Sequence of chain 2.A:
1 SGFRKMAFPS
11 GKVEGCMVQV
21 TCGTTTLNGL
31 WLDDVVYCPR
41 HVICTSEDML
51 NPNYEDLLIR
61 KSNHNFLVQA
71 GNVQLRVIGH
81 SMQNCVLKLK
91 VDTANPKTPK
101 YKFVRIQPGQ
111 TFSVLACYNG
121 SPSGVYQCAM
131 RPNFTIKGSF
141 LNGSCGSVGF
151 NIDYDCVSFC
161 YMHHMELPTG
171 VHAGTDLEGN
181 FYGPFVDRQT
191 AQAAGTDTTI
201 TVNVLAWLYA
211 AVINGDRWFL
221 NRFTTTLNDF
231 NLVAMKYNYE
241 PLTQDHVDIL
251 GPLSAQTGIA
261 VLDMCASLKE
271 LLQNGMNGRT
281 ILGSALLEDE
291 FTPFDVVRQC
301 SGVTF

Sequence of chain 1.A:
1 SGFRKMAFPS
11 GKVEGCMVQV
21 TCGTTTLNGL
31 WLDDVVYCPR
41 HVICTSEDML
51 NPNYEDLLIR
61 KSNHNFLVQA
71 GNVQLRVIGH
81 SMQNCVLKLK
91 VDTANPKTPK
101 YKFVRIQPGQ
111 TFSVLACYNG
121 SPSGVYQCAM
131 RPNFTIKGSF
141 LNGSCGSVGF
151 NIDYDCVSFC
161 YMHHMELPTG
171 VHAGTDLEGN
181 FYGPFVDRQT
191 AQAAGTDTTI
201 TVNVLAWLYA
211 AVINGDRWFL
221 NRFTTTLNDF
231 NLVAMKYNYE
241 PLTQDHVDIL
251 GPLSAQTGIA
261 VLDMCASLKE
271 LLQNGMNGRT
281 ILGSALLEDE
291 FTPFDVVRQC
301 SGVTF

The protein below binds the small molecule below.
Small molecule (SMILES): C=C[C@H](C[C@@H]1CCNC1=O)NC(=O)[C@@H]1[C@@H]2[C@H](CN1C(=O)[C@@H](NC(=O)C(F)(F)F)C(C)(C)C)C2(C)C

Binding-site contacts:
Ligand atom C23 contacts residue MET49 of chain 1.A at 3.8 Å (hydrophobic).
Ligand atom C4 contacts residue CYS145 of chain 1.A at 3.2 Å (hydrophobic).
Ligand atom O3 contacts residue GLU166 of chain 1.A at 2.9 Å (salt-bridge).
Ligand atom F3 contacts residue GLU166 of chain 1.A at 3.5 Å.
Ligand atom C2 contacts residue CYS145 of chain 1.A at 1.8 Å (hydrophobic).
Ligand atom F2 contacts residue MET165 of chain 1.A at 3.6 Å.
Ligand atom C2 contacts residue HIS41 of chain 1.A at 3.8 Å.
Ligand atom N2 contacts residue HIS164 of chain 1.A at 3.0 Å (h-bond).
Ligand atom F1 contacts residue MET165 of chain 1.A at 3.4 Å.
Ligand atom O1 contacts residue HIS163 of chain 1.A at 2.7 Å (h-bond).
Ligand atom O1 contacts residue GLU166 of chain 1.A at 3.5 Å.
Ligand atom O1 contacts residue PHE140 of chain 1.A at 3.6 Å.
Ligand atom N2 contacts residue CYS145 of chain 1.A at 3.1 Å (h-bond).
Ligand atom F1 contacts residue LEU167 of chain 1.A at 3.2 Å.
Ligand atom F2 contacts residue THR190 of chain 1.A at 3.0 Å.
Ligand atom C24 contacts residue MET165 of chain 1.A at 3.5 Å (hydrophobic).
Ligand atom C6 contacts residue ASN142 of chain 1.A at 3.3 Å.
Ligand atom C10 contacts residue HIS164 of chain 1.A at 3.5 Å.
Ligand atom F1 contacts residue GLU166 of chain 1.A at 2.8 Å.
Ligand atom C1 contacts residue CYS145 of chain 1.A at 2.7 Å (hydrophobic).
Ligand atom C17 contacts residue GLU166 of chain 1.A at 3.4 Å.
Ligand atom C20 contacts residue GLU166 of chain 1.A at 3.4 Å.
Ligand atom C1 contacts residue GLY143 of chain 1.A at 3.8 Å.
Ligand atom C17 contacts residue MET165 of chain 1.A at 3.8 Å (hydrophobic).
Ligand atom C9 contacts residue HIS164 of chain 1.A at 3.7 Å.
Ligand atom N4 contacts residue GLU166 of chain 1.A at 2.8 Å (salt-bridge).
Ligand atom C23 contacts residue ASP187 of chain 1.A at 3.8 Å.
Ligand atom O4 contacts residue GLN189 of chain 1.A at 3.5 Å.
Ligand atom N1 contacts residue PHE140 of chain 1.A at 3.3 Å (h-bond).
Ligand atom C16 contacts residue GLU166 of chain 1.A at 3.6 Å.
Ligand atom C7 contacts residue ASN142 of chain 1.A at 3.8 Å.
Ligand atom C8 contacts residue HIS163 of chain 1.A at 3.8 Å.
Ligand atom O1 contacts residue HIS172 of chain 1.A at 3.8 Å.
Ligand atom N1 contacts residue GLU166 of chain 1.A at 3.4 Å (salt-bridge).
Ligand atom F2 contacts residue GLN192 of chain 1.A at 3.4 Å.
Ligand atom C8 contacts residue GLU166 of chain 1.A at 3.6 Å.
Ligand atom O3 contacts residue MET165 of chain 1.A at 3.3 Å.
Ligand atom C23 contacts residue HIS41 of chain 1.A at 3.8 Å.
Ligand atom C3 contacts residue CYS145 of chain 1.A at 2.8 Å (hydrophobic).
Ligand atom C13 contacts residue GLN189 of chain 1.A at 3.7 Å.